The small molecule below binds the protein below.
Small molecule (SMILES): O=Cc1c[nH]c2ccccc12

Binding-site contacts:
Ligand atom C2 contacts residue TYR32 of chain 1.B at 3.8 Å (hydrophobic).
Ligand atom C8 contacts residue ASP96 of chain 1.B at 3.6 Å.
Ligand atom O contacts residue PRO24 of chain 1.B at 3.6 Å.
Ligand atom C3' contacts residue SER29 of chain 1.B at 3.7 Å.
Ligand atom C8 contacts residue TYR155 of chain 1.A at 4.2 Å (hydrophobic).
Ligand atom C3' contacts residue PRO24 of chain 1.B at 4.0 Å (hydrophobic).
Ligand atom C9 contacts residue TYR32 of chain 1.B at 3.8 Å (hydrophobic).
Ligand atom C6 contacts residue PRO160 of chain 1.A at 4.0 Å (hydrophobic).
Ligand atom C8 contacts residue TYR32 of chain 1.B at 3.5 Å (hydrophobic).
Ligand atom C3 contacts residue TYR32 of chain 1.B at 3.8 Å (hydrophobic).
Ligand atom C3 contacts residue PHE20 of chain 1.B at 4.0 Å (hydrophobic).
Ligand atom C5 contacts residue ASP28 of chain 1.B at 4.2 Å.
Ligand atom N contacts residue TYR32 of chain 1.B at 3.5 Å.
Ligand atom C3' contacts residue TYR32 of chain 1.B at 4.2 Å (hydrophobic).
Ligand atom C8 contacts residue PHE20 of chain 1.B at 3.4 Å (hydrophobic).
Ligand atom C2 contacts residue PHE18 of chain 1.B at 3.6 Å (hydrophobic).
Ligand atom C2 contacts residue ASP96 of chain 1.B at 4.0 Å.
Ligand atom N contacts residue ASP96 of chain 1.B at 2.9 Å (salt-bridge).
Ligand atom C4 contacts residue PRO24 of chain 1.B at 4.0 Å (hydrophobic).
Ligand atom N contacts residue PHE18 of chain 1.B at 3.9 Å.
Ligand atom C6 contacts residue ALA93 of chain 1.B at 3.9 Å (hydrophobic).
Ligand atom C7 contacts residue PHE20 of chain 1.B at 3.7 Å (hydrophobic).
Ligand atom O contacts residue TRP61 of chain 1.B at 3.6 Å.
Ligand atom C4 contacts residue TYR32 of chain 1.B at 4.0 Å (hydrophobic).
Ligand atom C6 contacts residue VAL90 of chain 1.B at 3.9 Å (hydrophobic).
Ligand atom C5 contacts residue GLN89 of chain 1.B at 4.2 Å.
Ligand atom O contacts residue SER29 of chain 1.B at 2.6 Å (h-bond).
Ligand atom N contacts residue PHE20 of chain 1.B at 3.4 Å.
Ligand atom C7 contacts residue ASP96 of chain 1.B at 3.8 Å.
Ligand atom C7 contacts residue TYR32 of chain 1.B at 3.9 Å (hydrophobic).
Ligand atom C6 contacts residue GLN89 of chain 1.B at 3.6 Å.
Ligand atom C5 contacts residue VAL90 of chain 1.B at 3.8 Å (hydrophobic).
Ligand atom C3' contacts residue TRP61 of chain 1.B at 3.4 Å (hydrophobic).
Ligand atom C5 contacts residue TYR161 of chain 1.A at 4.0 Å (hydrophobic).
Ligand atom C4 contacts residue ASP28 of chain 1.B at 3.9 Å.
Ligand atom C2 contacts residue PHE20 of chain 1.B at 3.8 Å (hydrophobic).
Ligand atom C9 contacts residue PHE20 of chain 1.B at 3.8 Å (hydrophobic).
Ligand atom C7 contacts residue PRO160 of chain 1.A at 4.0 Å (hydrophobic).
Ligand atom C7 contacts residue TYR155 of chain 1.A at 3.5 Å (hydrophobic).
Ligand atom C7 contacts residue ALA93 of chain 1.B at 3.5 Å (hydrophobic).

Sequence of chain 1.B:
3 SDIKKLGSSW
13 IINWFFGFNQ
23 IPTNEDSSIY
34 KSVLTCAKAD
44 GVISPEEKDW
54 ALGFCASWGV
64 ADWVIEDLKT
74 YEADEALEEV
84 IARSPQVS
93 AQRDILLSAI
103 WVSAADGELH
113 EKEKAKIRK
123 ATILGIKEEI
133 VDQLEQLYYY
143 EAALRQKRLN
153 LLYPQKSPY

Sequence of chain 1.A:
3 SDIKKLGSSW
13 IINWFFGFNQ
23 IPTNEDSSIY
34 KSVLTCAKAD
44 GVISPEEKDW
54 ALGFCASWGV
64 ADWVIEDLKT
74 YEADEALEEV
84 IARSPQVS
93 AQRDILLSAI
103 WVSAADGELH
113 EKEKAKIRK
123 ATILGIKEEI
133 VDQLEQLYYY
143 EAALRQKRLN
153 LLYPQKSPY